Binding-site contacts:
Ligand atom N contacts residue ARG139 of chain 1.A at 3.9 Å.
Ligand atom CB contacts residue ILE137 of chain 1.A at 3.9 Å (hydrophobic).
Ligand atom O1 contacts residue LYS76 of chain 1.A at 3.9 Å.
Ligand atom CD2 contacts residue LEU136 of chain 1.A at 4.1 Å (hydrophobic).
Ligand atom CE2 contacts residue SER206 of chain 1.A at 3.6 Å.
Ligand atom CB contacts residue LEU136 of chain 1.A at 3.5 Å (hydrophobic).
Ligand atom O1 contacts residue ARG139 of chain 1.A at 3.9 Å.
Ligand atom O1 contacts residue SER208 of chain 1.A at 3.2 Å (h-bond).
Ligand atom OH contacts residue SER206 of chain 1.A at 2.4 Å (h-bond).
Ligand atom CB contacts residue GLU135 of chain 1.A at 4.1 Å.
Ligand atom CG contacts residue ILE137 of chain 1.A at 4.2 Å (hydrophobic).
Ligand atom O2 contacts residue ARG139 of chain 1.A at 4.2 Å.
Ligand atom C contacts residue LYS209 of chain 1.A at 4.0 Å.
Ligand atom CZ contacts residue SER206 of chain 1.A at 3.4 Å.
Ligand atom CE2 contacts residue LYS209 of chain 1.A at 3.6 Å.
Ligand atom OXT contacts residue LYS209 of chain 1.A at 3.0 Å (salt-bridge).
Ligand atom CB contacts residue ALA138 of chain 1.A at 3.4 Å (hydrophobic).
Ligand atom O2 contacts residue ILE137 of chain 1.A at 3.5 Å (h-bond).
Ligand atom CG contacts residue ALA138 of chain 1.A at 4.0 Å (hydrophobic).
Ligand atom CD1 contacts residue ILE137 of chain 1.A at 3.5 Å (hydrophobic).
Ligand atom CG contacts residue LEU136 of chain 1.A at 3.9 Å (hydrophobic).
Ligand atom CD2 contacts residue LYS209 of chain 1.A at 3.8 Å.
Ligand atom O2 contacts residue ASN74 of chain 1.A at 3.9 Å.
Ligand atom CA contacts residue GLU140 of chain 1.A at 3.2 Å.
Ligand atom NN contacts residue ILE137 of chain 1.A at 4.3 Å.
Ligand atom CD1 contacts residue ALA138 of chain 1.A at 3.6 Å (hydrophobic).
Ligand atom OXT contacts residue GLU140 of chain 1.A at 3.4 Å (salt-bridge).
Ligand atom O2 contacts residue LYS76 of chain 1.A at 3.3 Å (salt-bridge).
Ligand atom O contacts residue GLU140 of chain 1.A at 4.2 Å.
Ligand atom C contacts residue GLU140 of chain 1.A at 3.4 Å.
Ligand atom OH contacts residue SER208 of chain 1.A at 2.9 Å (h-bond).
Ligand atom O contacts residue LYS209 of chain 1.A at 4.2 Å.
Ligand atom NN contacts residue SER208 of chain 1.A at 4.1 Å.
Ligand atom N contacts residue ALA138 of chain 1.A at 2.9 Å (h-bond).
Ligand atom CE1 contacts residue ILE137 of chain 1.A at 4.2 Å (hydrophobic).
Ligand atom N contacts residue GLU140 of chain 1.A at 3.1 Å (salt-bridge).
Ligand atom NN contacts residue LYS76 of chain 1.A at 3.9 Å.
Ligand atom CE1 contacts residue SER208 of chain 1.A at 4.2 Å.
Ligand atom CA contacts residue ALA138 of chain 1.A at 3.5 Å (hydrophobic).
Ligand atom CZ contacts residue SER208 of chain 1.A at 3.7 Å.

A protein and the small-molecule ligand that binds it are described below.
Small molecule (SMILES): N[C@@H](Cc1ccc(O)c([N+](=O)[O-])c1)C(=O)O

Sequence of chain 1.A:
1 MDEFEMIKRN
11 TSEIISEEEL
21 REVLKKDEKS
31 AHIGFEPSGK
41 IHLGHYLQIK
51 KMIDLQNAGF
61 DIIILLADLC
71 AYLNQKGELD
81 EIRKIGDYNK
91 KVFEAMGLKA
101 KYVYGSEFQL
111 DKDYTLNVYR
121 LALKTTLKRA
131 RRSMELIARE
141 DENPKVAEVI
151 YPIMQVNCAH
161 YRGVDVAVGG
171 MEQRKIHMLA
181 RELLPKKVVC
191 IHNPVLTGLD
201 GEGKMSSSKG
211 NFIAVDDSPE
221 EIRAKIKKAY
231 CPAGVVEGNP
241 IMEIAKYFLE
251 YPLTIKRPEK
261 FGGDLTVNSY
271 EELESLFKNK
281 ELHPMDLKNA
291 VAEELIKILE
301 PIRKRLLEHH